Binding-site contacts:
Ligand atom C14 contacts residue GLY176 of chain 1.A at 4.4 Å.
Ligand atom C12 contacts residue ILE173 of chain 1.A at 3.7 Å (hydrophobic).
Ligand atom C03 contacts residue ILE173 of chain 1.A at 4.5 Å (hydrophobic).
Ligand atom C04 contacts residue ILE173 of chain 1.A at 4.2 Å (hydrophobic).
Ligand atom O15 contacts residue ILE224 of chain 1.A at 3.4 Å.
Ligand atom C13 contacts residue ILE8 of chain 1.B at 4.2 Å (hydrophobic).
Ligand atom C13 contacts residue PRO172 of chain 1.A at 3.5 Å (hydrophobic).
Ligand atom C14 contacts residue ILE8 of chain 1.B at 4.0 Å (hydrophobic).
Ligand atom C11 contacts residue ILE173 of chain 1.A at 4.1 Å (hydrophobic).
Ligand atom O02 contacts residue ASN47 of chain 1.A at 3.4 Å (h-bond).
Ligand atom C12 contacts residue GLY176 of chain 1.A at 3.9 Å.
Ligand atom C12 contacts residue ILE8 of chain 1.B at 3.9 Å (hydrophobic).
Ligand atom O02 contacts residue CSO43 of chain 1.A at 4.2 Å.
Ligand atom C10 contacts residue LYS127 of chain 1.A at 3.7 Å.
Ligand atom C01 contacts residue CSO43 of chain 1.A at 3.6 Å.
Ligand atom C11 contacts residue LYS127 of chain 1.A at 2.4 Å.
Ligand atom C12 contacts residue LYS127 of chain 1.A at 2.8 Å.
Ligand atom C08 contacts residue ILE173 of chain 1.A at 4.3 Å (hydrophobic).
Ligand atom C03 contacts residue ASN47 of chain 1.A at 3.5 Å.
Ligand atom C04 contacts residue PRO172 of chain 1.A at 3.8 Å (hydrophobic).
Ligand atom C13 contacts residue ILE224 of chain 1.A at 3.9 Å (hydrophobic).
Ligand atom C01 contacts residue ILE173 of chain 1.A at 4.0 Å (hydrophobic).
Ligand atom C10 contacts residue ILE8 of chain 1.B at 3.6 Å (hydrophobic).
Ligand atom O02 contacts residue ILE173 of chain 1.A at 3.7 Å.
Ligand atom C09 contacts residue ILE8 of chain 1.B at 4.2 Å (hydrophobic).
Ligand atom C13 contacts residue ILE173 of chain 1.A at 3.8 Å (hydrophobic).
Ligand atom C11 contacts residue ILE8 of chain 1.B at 3.9 Å (hydrophobic).
Ligand atom C13 contacts residue LYS127 of chain 1.A at 4.2 Å.
Ligand atom O15 contacts residue PRO172 of chain 1.A at 3.7 Å.
Ligand atom C14 contacts residue LYS127 of chain 1.A at 1.4 Å.
Ligand atom C16 contacts residue ASN47 of chain 1.A at 3.4 Å.
Ligand atom C01 contacts residue ASN47 of chain 1.A at 4.3 Å.
Ligand atom C12 contacts residue PRO172 of chain 1.A at 3.6 Å (hydrophobic).

Sequence of chain 1.B:
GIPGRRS

Sequence of chain 1.A:
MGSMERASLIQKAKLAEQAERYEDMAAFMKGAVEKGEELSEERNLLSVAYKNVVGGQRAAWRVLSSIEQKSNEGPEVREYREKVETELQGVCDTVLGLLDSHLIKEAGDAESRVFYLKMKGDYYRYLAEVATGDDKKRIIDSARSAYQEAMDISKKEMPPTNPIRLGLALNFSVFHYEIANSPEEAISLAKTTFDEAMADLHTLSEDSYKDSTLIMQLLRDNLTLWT

A small-molecule ligand and the protein it binds are described below.
Small molecule (SMILES): COC1CN(S(=O)(=O)c2ccc(C)cc2)C1